Binding-site contacts:
Ligand atom C7 contacts residue ALA62 of chain 1.B at 3.9 Å (hydrophobic).
Ligand atom C6 contacts residue ILE41 of chain 1.B at 3.9 Å (hydrophobic).
Ligand atom C10 contacts residue LEU170 of chain 1.B at 3.9 Å (hydrophobic).
Ligand atom O contacts residue ILE41 of chain 1.B at 3.8 Å.
Ligand atom C3 contacts residue SER118 of chain 1.B at 3.6 Å.
Ligand atom C6 contacts residue PG41 of chain 1.N at 3.5 Å.
Ligand atom C13 contacts residue LYS64 of chain 1.B at 3.9 Å.
Ligand atom C14 contacts residue LYS64 of chain 1.B at 3.5 Å.
Ligand atom C3 contacts residue LEU117 of chain 1.B at 3.2 Å (hydrophobic).
Ligand atom N1 contacts residue LEU170 of chain 1.B at 3.7 Å.
Ligand atom C7 contacts residue GLU115 of chain 1.B at 3.5 Å.
Ligand atom C14 contacts residue PHE46 of chain 1.B at 3.3 Å (hydrophobic).
Ligand atom N3 contacts residue VAL182 of chain 1.B at 3.6 Å.
Ligand atom N2 contacts residue LYS64 of chain 1.B at 2.9 Å (salt-bridge).
Ligand atom C14 contacts residue ASP183 of chain 1.B at 3.2 Å.
Ligand atom C15 contacts residue PHE46 of chain 1.B at 3.4 Å (hydrophobic).
Ligand atom N contacts residue LEU117 of chain 1.B at 3.0 Å (h-bond).
Ligand atom C11 contacts residue VAL182 of chain 1.B at 4.0 Å (hydrophobic).
Ligand atom C15 contacts residue ASP183 of chain 1.B at 4.0 Å.
Ligand atom C2 contacts residue ALA62 of chain 1.B at 3.9 Å (hydrophobic).
Ligand atom N contacts residue LEU170 of chain 1.B at 3.7 Å.
Ligand atom C3 contacts residue MET116 of chain 1.B at 4.0 Å (hydrophobic).
Ligand atom C13 contacts residue ASP183 of chain 1.B at 3.6 Å.
Ligand atom C5 contacts residue LEU117 of chain 1.B at 4.0 Å (hydrophobic).
Ligand atom C1 contacts residue LEU170 of chain 1.B at 3.4 Å (hydrophobic).
Ligand atom C contacts residue ILE41 of chain 1.B at 3.9 Å (hydrophobic).
Ligand atom C8 contacts residue VAL182 of chain 1.B at 3.8 Å (hydrophobic).
Ligand atom C2 contacts residue LEU170 of chain 1.B at 3.5 Å (hydrophobic).
Ligand atom C7 contacts residue LEU117 of chain 1.B at 4.0 Å (hydrophobic).
Ligand atom C9 contacts residue VAL182 of chain 1.B at 3.9 Å (hydrophobic).
Ligand atom N2 contacts residue ASP183 of chain 1.B at 3.3 Å.
Ligand atom N1 contacts residue SER118 of chain 1.B at 3.9 Å.
Ligand atom C6 contacts residue MET116 of chain 1.B at 3.8 Å (hydrophobic).
Ligand atom N1 contacts residue ILE41 of chain 1.B at 4.0 Å.
Ligand atom C5 contacts residue TYR119 of chain 1.B at 3.8 Å (hydrophobic).
Ligand atom C3 contacts residue LEU170 of chain 1.B at 3.8 Å (hydrophobic).
Ligand atom C5 contacts residue SER118 of chain 1.B at 3.3 Å.
Ligand atom C4 contacts residue SER118 of chain 1.B at 3.9 Å.
Ligand atom C8 contacts residue PHE114 of chain 1.B at 4.0 Å (hydrophobic).
Ligand atom C contacts residue LEU170 of chain 1.B at 3.5 Å (hydrophobic).

The small molecule below binds the protein below.
Small molecule (SMILES): O=c1c2c(ccc3nc(-c4cccnc4)sc32)ncn1C1CC1

Sequence of chain 1.B:
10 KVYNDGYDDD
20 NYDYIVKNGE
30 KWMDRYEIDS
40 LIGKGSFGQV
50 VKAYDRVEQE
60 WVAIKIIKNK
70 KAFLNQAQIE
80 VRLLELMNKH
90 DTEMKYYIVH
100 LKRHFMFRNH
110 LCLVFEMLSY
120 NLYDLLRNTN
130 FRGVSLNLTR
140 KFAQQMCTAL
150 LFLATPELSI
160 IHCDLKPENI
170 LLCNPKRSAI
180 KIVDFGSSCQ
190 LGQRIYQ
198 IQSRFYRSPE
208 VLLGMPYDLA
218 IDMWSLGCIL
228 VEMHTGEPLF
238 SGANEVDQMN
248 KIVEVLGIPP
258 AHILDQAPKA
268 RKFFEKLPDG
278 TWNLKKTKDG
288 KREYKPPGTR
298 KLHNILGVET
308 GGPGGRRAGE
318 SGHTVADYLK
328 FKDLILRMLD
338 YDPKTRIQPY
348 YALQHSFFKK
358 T